Binding-site contacts:
Ligand atom C2 contacts residue VAL158 of chain 1.A at 3.3 Å (hydrophobic).
Ligand atom N3 contacts residue GLN59 of chain 1.A at 4.4 Å.
Ligand atom C4 contacts residue PHE198 of chain 1.A at 4.0 Å (hydrophobic).
Ligand atom C6 contacts residue PHE198 of chain 1.A at 3.7 Å (hydrophobic).
Ligand atom N6 contacts residue GLN59 of chain 1.A at 3.4 Å.
Ligand atom N9 contacts residue TYR62 of chain 1.A at 4.0 Å.
Ligand atom N1 contacts residue MET157 of chain 1.A at 3.7 Å.
Ligand atom C6 contacts residue ILE60 of chain 1.A at 3.4 Å (hydrophobic).
Ligand atom N1 contacts residue VAL158 of chain 1.A at 2.8 Å (h-bond).
Ligand atom C8 contacts residue TYR62 of chain 1.A at 3.3 Å (hydrophobic).
Ligand atom N1 contacts residue GLN59 of chain 1.A at 3.5 Å (h-bond).
Ligand atom C2 contacts residue HIS205 of chain 1.A at 4.4 Å.
Ligand atom N6 contacts residue VAL158 of chain 1.A at 2.8 Å (h-bond).
Ligand atom N1 contacts residue SER156 of chain 1.A at 4.2 Å.
Ligand atom N7 contacts residue SER61 of chain 1.A at 4.2 Å.
Ligand atom C6 contacts residue GLN59 of chain 1.A at 3.7 Å.
Ligand atom C2 contacts residue GLN59 of chain 1.A at 3.7 Å.
Ligand atom N7 contacts residue ILE60 of chain 1.A at 3.0 Å (h-bond).
Ligand atom N3 contacts residue HIS205 of chain 1.A at 3.5 Å.
Ligand atom C8 contacts residue ILE60 of chain 1.A at 4.2 Å (hydrophobic).
Ligand atom N9 contacts residue PHE198 of chain 1.A at 4.4 Å.
Ligand atom C2 contacts residue SER156 of chain 1.A at 3.3 Å.
Ligand atom C2 contacts residue MET157 of chain 1.A at 3.5 Å (hydrophobic).
Ligand atom C5 contacts residue PHE198 of chain 1.A at 3.5 Å (hydrophobic).
Ligand atom N3 contacts residue SER156 of chain 1.A at 3.7 Å.
Ligand atom N7 contacts residue PHE198 of chain 1.A at 3.6 Å.
Ligand atom C4 contacts residue HIS205 of chain 1.A at 3.6 Å.
Ligand atom N1 contacts residue PHE198 of chain 1.A at 4.3 Å.
Ligand atom C8 contacts residue PHE198 of chain 1.A at 4.1 Å (hydrophobic).
Ligand atom N9 contacts residue HIS205 of chain 1.A at 3.3 Å.
Ligand atom C5 contacts residue ILE60 of chain 1.A at 3.5 Å (hydrophobic).
Ligand atom C6 contacts residue VAL158 of chain 1.A at 3.6 Å (hydrophobic).
Ligand atom N6 contacts residue ILE60 of chain 1.A at 2.6 Å (h-bond).
Ligand atom N6 contacts residue PHE198 of chain 1.A at 3.7 Å.
Ligand atom N7 contacts residue TYR62 of chain 1.A at 3.8 Å.
Ligand atom C8 contacts residue HIS205 of chain 1.A at 4.3 Å.

Sequence of chain 1.A:
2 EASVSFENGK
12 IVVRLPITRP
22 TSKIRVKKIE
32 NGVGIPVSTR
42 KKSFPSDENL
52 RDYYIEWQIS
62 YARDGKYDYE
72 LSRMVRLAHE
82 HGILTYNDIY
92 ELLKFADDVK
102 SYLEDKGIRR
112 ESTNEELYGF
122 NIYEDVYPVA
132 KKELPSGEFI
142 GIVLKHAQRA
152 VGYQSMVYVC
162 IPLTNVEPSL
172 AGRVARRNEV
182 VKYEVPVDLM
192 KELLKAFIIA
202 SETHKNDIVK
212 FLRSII

The small molecule below binds the protein below.
Small molecule (SMILES): Nc1ncnc2[nH]cnc12